Binding-site contacts:
Ligand atom C7 contacts residue ASN425 of chain 1.A at 3.4 Å.
Ligand atom O5 contacts residue LYS389 of chain 1.A at 2.7 Å (salt-bridge).
Ligand atom C5 contacts residue LYS389 of chain 1.A at 3.8 Å.
Ligand atom C6 contacts residue LEU428 of chain 1.A at 3.7 Å (hydrophobic).
Ligand atom C6 contacts residue THR427 of chain 1.A at 4.5 Å.
Ligand atom C2 contacts residue ASN425 of chain 1.A at 2.4 Å.
Ligand atom C1 contacts residue ASN425 of chain 1.A at 1.4 Å.
Ligand atom O6 contacts residue LEU428 of chain 1.A at 3.1 Å.
Ligand atom C5 contacts residue LEU428 of chain 1.A at 4.4 Å (hydrophobic).
Ligand atom C4 contacts residue ASN425 of chain 1.A at 4.2 Å.
Ligand atom O6 contacts residue LYS389 of chain 1.A at 3.2 Å (salt-bridge).
Ligand atom O5 contacts residue THR427 of chain 1.A at 3.8 Å.
Ligand atom O5 contacts residue ASN425 of chain 1.A at 2.4 Å (h-bond).
Ligand atom C1 contacts residue LYS389 of chain 1.A at 3.5 Å.
Ligand atom C5 contacts residue ASN425 of chain 1.A at 3.7 Å.
Ligand atom C8 contacts residue ASN425 of chain 1.A at 4.5 Å.
Ligand atom C2 contacts residue LYS389 of chain 1.A at 4.5 Å.
Ligand atom C3 contacts residue ASN425 of chain 1.A at 3.8 Å.
Ligand atom C1 contacts residue THR427 of chain 1.A at 4.4 Å.
Ligand atom O6 contacts residue THR427 of chain 1.A at 3.3 Å (h-bond).
Ligand atom C6 contacts residue LYS389 of chain 1.A at 3.8 Å.
Ligand atom O7 contacts residue ASN425 of chain 1.A at 3.6 Å (h-bond).
Ligand atom N2 contacts residue ASN425 of chain 1.A at 2.8 Å (h-bond).

Sequence of chain 1.A:
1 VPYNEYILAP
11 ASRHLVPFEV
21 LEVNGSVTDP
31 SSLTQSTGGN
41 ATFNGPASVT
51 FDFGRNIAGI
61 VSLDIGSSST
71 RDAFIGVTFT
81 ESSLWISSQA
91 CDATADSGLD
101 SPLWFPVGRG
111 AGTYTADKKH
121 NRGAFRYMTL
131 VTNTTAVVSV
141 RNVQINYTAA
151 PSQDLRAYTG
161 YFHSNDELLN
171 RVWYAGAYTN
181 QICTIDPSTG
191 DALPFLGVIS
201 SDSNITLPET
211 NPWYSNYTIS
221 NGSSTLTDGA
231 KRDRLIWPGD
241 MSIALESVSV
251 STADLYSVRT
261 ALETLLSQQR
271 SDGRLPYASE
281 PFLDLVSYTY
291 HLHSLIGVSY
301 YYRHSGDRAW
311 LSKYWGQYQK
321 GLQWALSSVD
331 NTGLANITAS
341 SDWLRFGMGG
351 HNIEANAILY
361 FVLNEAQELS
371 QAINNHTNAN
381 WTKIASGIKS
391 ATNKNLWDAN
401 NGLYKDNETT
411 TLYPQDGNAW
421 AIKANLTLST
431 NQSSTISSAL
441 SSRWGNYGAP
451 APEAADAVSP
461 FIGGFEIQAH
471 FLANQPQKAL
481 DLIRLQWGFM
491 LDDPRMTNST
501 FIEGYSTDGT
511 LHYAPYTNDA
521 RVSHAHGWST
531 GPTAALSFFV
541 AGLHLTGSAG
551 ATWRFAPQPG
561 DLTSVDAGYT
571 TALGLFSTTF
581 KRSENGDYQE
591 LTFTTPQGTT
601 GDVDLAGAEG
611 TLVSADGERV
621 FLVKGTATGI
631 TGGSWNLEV

The small molecule below binds the protein below.
Small molecule (SMILES): CC(=O)N[C@@H]1[C@@H](O)[C@H](O)[C@@H](CO)O[C@H]1O